This small molecule binds to this protein.
Small molecule (SMILES): Cc1cc(N)nc(C[C@H]2CNC[C@H]2OCCCCCc2cccc(F)c2)c1

Sequence of chain 1.B:
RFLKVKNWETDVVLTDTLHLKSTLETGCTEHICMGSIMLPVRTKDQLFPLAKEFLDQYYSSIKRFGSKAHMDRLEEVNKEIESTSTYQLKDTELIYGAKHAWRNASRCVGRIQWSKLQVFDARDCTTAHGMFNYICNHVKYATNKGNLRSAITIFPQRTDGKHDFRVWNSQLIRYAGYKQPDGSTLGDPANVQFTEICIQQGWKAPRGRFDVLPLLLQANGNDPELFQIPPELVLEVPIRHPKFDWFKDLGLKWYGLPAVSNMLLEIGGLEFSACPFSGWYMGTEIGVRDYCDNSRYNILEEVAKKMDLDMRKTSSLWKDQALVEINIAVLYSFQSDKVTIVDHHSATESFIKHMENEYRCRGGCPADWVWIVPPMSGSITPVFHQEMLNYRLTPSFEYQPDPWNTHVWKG

Binding-site contacts:
Ligand atom C24 contacts residue ASN273 of chain 1.B at 3.4 Å.
Ligand atom O09 contacts residue HEM1 of chain 1.H at 3.7 Å.
Ligand atom N02 contacts residue HEM1 of chain 1.H at 3.2 Å.
Ligand atom N02 contacts residue TYR292 of chain 1.B at 3.7 Å.
Ligand atom C03 contacts residue HEM1 of chain 1.H at 3.4 Å.
Ligand atom C02 contacts residue TRP291 of chain 1.B at 3.9 Å (hydrophobic).
Ligand atom C10 contacts residue HEM1 of chain 1.H at 3.8 Å.
Ligand atom C4' contacts residue GLU296 of chain 1.B at 3.9 Å.
Ligand atom N02 contacts residue PRO269 of chain 1.B at 4.0 Å.
Ligand atom C03 contacts residue PRO269 of chain 1.B at 3.9 Å (hydrophobic).
Ligand atom C07 contacts residue SER289 of chain 1.B at 3.8 Å.
Ligand atom C07 contacts residue PRO269 of chain 1.B at 4.1 Å (hydrophobic).
Ligand atom C5' contacts residue GLU296 of chain 1.B at 3.0 Å.
Ligand atom C25 contacts residue ASN273 of chain 1.B at 3.1 Å.
Ligand atom C11 contacts residue HEM1 of chain 1.H at 3.8 Å.
Ligand atom C02 contacts residue PRO269 of chain 1.B at 3.9 Å (hydrophobic).
Ligand atom N01 contacts residue GLU296 of chain 1.B at 2.8 Å (salt-bridge).
Ligand atom C26 contacts residue ASN273 of chain 1.B at 4.0 Å.
Ligand atom N01 contacts residue HEM1 of chain 1.H at 3.8 Å.
Ligand atom C07 contacts residue PHE288 of chain 1.B at 3.6 Å (hydrophobic).
Ligand atom N02 contacts residue GLU296 of chain 1.B at 3.0 Å (salt-bridge).
Ligand atom N1' contacts residue GLU296 of chain 1.B at 3.5 Å (salt-bridge).
Ligand atom C07 contacts residue GLY290 of chain 1.B at 3.7 Å.
Ligand atom C3' contacts residue VAL271 of chain 1.B at 4.0 Å (hydrophobic).
Ligand atom C07 contacts residue HEM1 of chain 1.H at 3.4 Å.
Ligand atom C02 contacts residue GLU296 of chain 1.B at 3.7 Å.
Ligand atom C2' contacts residue GLN182 of chain 1.B at 3.4 Å.
Ligand atom C06 contacts residue HEM1 of chain 1.H at 4.0 Å.
Ligand atom C05 contacts residue VAL271 of chain 1.B at 3.9 Å (hydrophobic).
Ligand atom C3' contacts residue GLN182 of chain 1.B at 3.7 Å.
Ligand atom N02 contacts residue TRP291 of chain 1.B at 2.8 Å (h-bond).
Ligand atom C04 contacts residue HEM1 of chain 1.H at 3.9 Å.
Ligand atom C06 contacts residue GLU296 of chain 1.B at 3.6 Å.
Ligand atom C08 contacts residue VAL271 of chain 1.B at 4.1 Å (hydrophobic).
Ligand atom C4' contacts residue VAL271 of chain 1.B at 3.8 Å (hydrophobic).
Ligand atom C08 contacts residue GLU296 of chain 1.B at 3.6 Å.
Ligand atom C08 contacts residue HEM1 of chain 1.H at 3.5 Å.
Ligand atom C02 contacts residue HEM1 of chain 1.H at 3.5 Å.
Ligand atom C05 contacts residue HEM1 of chain 1.H at 4.1 Å.
Ligand atom N1' contacts residue GLN182 of chain 1.B at 3.9 Å.